This protein binds this small molecule.
Small molecule (SMILES): O=C(O)Cc1c[nH]c2ccccc12

Sequence of chain 1.A:
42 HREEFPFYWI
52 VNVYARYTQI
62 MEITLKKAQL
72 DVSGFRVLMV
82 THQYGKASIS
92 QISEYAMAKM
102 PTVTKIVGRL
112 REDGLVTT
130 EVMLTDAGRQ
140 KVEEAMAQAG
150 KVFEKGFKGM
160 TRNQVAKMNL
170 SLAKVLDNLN

Binding-site contacts:
Ligand atom C18 contacts residue VAL52 of chain 2.A at 4.3 Å (hydrophobic).
Ligand atom C8 contacts residue MET98 of chain 1.A at 4.2 Å (hydrophobic).
Ligand atom C7 contacts residue TYR49 of chain 2.A at 3.8 Å (hydrophobic).
Ligand atom C1 contacts residue TYR49 of chain 2.A at 4.3 Å (hydrophobic).
Ligand atom C18 contacts residue TYR58 of chain 1.A at 3.6 Å (hydrophobic).
Ligand atom C5 contacts residue ARG77 of chain 1.A at 3.9 Å.
Ligand atom C3 contacts residue MET80 of chain 1.A at 3.5 Å (hydrophobic).
Ligand atom N contacts residue TYR96 of chain 1.A at 3.3 Å (h-bond).
Ligand atom N contacts residue TYR49 of chain 2.A at 3.7 Å.
Ligand atom C3 contacts residue PHE46 of chain 2.A at 3.6 Å (hydrophobic).
Ligand atom C8 contacts residue ARG77 of chain 1.A at 3.6 Å.
Ligand atom C8 contacts residue VAL52 of chain 2.A at 4.2 Å (hydrophobic).
Ligand atom C4 contacts residue VAL81 of chain 1.A at 3.9 Å (hydrophobic).
Ligand atom C17 contacts residue PHE48 of chain 2.A at 4.0 Å (hydrophobic).
Ligand atom C3 contacts residue PHE76 of chain 1.A at 4.1 Å (hydrophobic).
Ligand atom O2 contacts residue TYR58 of chain 1.A at 3.8 Å.
Ligand atom C4 contacts residue MET80 of chain 1.A at 3.5 Å (hydrophobic).
Ligand atom C4 contacts residue ARG77 of chain 1.A at 3.4 Å.
Ligand atom C17 contacts residue VAL52 of chain 2.A at 4.2 Å (hydrophobic).
Ligand atom C contacts residue TYR96 of chain 1.A at 3.9 Å (hydrophobic).
Ligand atom N contacts residue ARG77 of chain 1.A at 3.4 Å.
Ligand atom O3 contacts residue TYR58 of chain 1.A at 2.8 Å (h-bond).
Ligand atom C17 contacts residue ARG77 of chain 1.A at 4.2 Å.
Ligand atom C5 contacts residue VAL81 of chain 1.A at 3.7 Å (hydrophobic).
Ligand atom C contacts residue ARG77 of chain 1.A at 3.5 Å.
Ligand atom C3 contacts residue ARG77 of chain 1.A at 4.1 Å.
Ligand atom C17 contacts residue TYR49 of chain 2.A at 3.7 Å (hydrophobic).
Ligand atom O3 contacts residue PHE48 of chain 2.A at 4.1 Å.
Ligand atom C2 contacts residue PHE46 of chain 2.A at 3.6 Å (hydrophobic).
Ligand atom C7 contacts residue ARG77 of chain 1.A at 3.6 Å.
Ligand atom C2 contacts residue ARG77 of chain 1.A at 4.4 Å.
Ligand atom C5 contacts residue TYR96 of chain 1.A at 3.7 Å (hydrophobic).
Ligand atom C contacts residue TYR49 of chain 2.A at 4.3 Å (hydrophobic).
Ligand atom C18 contacts residue ARG77 of chain 1.A at 3.8 Å.
Ligand atom C8 contacts residue TYR49 of chain 2.A at 3.4 Å (hydrophobic).
Ligand atom C2 contacts residue PHE76 of chain 1.A at 4.0 Å (hydrophobic).
Ligand atom O2 contacts residue ARG77 of chain 1.A at 2.9 Å (salt-bridge).
Ligand atom N contacts residue MET98 of chain 1.A at 4.0 Å.
Ligand atom O2 contacts residue VAL52 of chain 2.A at 4.2 Å.
Ligand atom C1 contacts residue ARG77 of chain 1.A at 3.7 Å.

Sequence of chain 2.A:
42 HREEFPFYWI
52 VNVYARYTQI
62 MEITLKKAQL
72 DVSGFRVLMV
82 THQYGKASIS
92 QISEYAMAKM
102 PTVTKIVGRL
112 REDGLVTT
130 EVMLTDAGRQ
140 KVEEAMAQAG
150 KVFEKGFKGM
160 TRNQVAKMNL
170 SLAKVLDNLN